Binding-site contacts:
Ligand atom PAJ contacts residue GLY112 of chain 12.A at 3.9 Å.
Ligand atom PAJ contacts residue LYS150 of chain 12.A at 3.8 Å.
Ligand atom PAJ contacts residue ARG143 of chain 12.A at 3.8 Å.
Ligand atom CAB contacts residue TRP105 of chain 12.A at 3.2 Å (hydrophobic).
Ligand atom OAC contacts residue ARG143 of chain 12.A at 3.1 Å (salt-bridge).
Ligand atom OAE contacts residue TYR190 of chain 3.A at 2.6 Å (h-bond).
Ligand atom CAF contacts residue ALA110 of chain 12.A at 3.5 Å (hydrophobic).
Ligand atom OAH contacts residue SER111 of chain 12.A at 2.8 Å (h-bond).
Ligand atom CAF contacts residue SER111 of chain 12.A at 3.9 Å.
Ligand atom CAA contacts residue SER111 of chain 12.A at 3.6 Å.
Ligand atom CAI contacts residue FNR1 of chain 1.C at 3.6 Å.
Ligand atom CAI contacts residue SER111 of chain 12.A at 3.6 Å.
Ligand atom PAJ contacts residue TYR190 of chain 3.A at 3.9 Å.
Ligand atom CAG contacts residue FNR1 of chain 1.C at 3.3 Å.
Ligand atom PAJ contacts residue SER111 of chain 12.A at 3.6 Å.
Ligand atom OAD contacts residue SER113 of chain 12.A at 3.9 Å.
Ligand atom CAF contacts residue FNR1 of chain 1.C at 3.3 Å.
Ligand atom OAD contacts residue ARG206 of chain 3.A at 3.3 Å (salt-bridge).
Ligand atom PAJ contacts residue GLU161 of chain 1.A at 3.8 Å.
Ligand atom OAC contacts residue LYS150 of chain 12.A at 3.8 Å.
Ligand atom OAE contacts residue ARG206 of chain 3.A at 2.9 Å (salt-bridge).
Ligand atom OAE contacts residue ARG160 of chain 1.A at 3.5 Å (salt-bridge).
Ligand atom OAD contacts residue GLY112 of chain 12.A at 2.7 Å (h-bond).
Ligand atom OAE contacts residue SER111 of chain 12.A at 4.0 Å.
Ligand atom PAJ contacts residue ARG206 of chain 3.A at 3.7 Å.
Ligand atom CAG contacts residue ARG143 of chain 12.A at 3.5 Å.
Ligand atom CAB contacts residue TRP221 of chain 3.A at 3.6 Å (hydrophobic).
Ligand atom OAD contacts residue SER111 of chain 12.A at 3.6 Å (h-bond).
Ligand atom OAC contacts residue GLU161 of chain 1.A at 2.6 Å (salt-bridge).
Ligand atom CAB contacts residue FNR1 of chain 1.C at 3.7 Å.
Ligand atom OAD contacts residue LYS150 of chain 12.A at 2.8 Å (salt-bridge).
Ligand atom CAA contacts residue TRP221 of chain 3.A at 3.7 Å (hydrophobic).
Ligand atom OAC contacts residue ARG160 of chain 1.A at 3.3 Å (salt-bridge).
Ligand atom CAA contacts residue TYR190 of chain 3.A at 3.8 Å (hydrophobic).
Ligand atom OAH contacts residue ARG143 of chain 12.A at 3.5 Å (salt-bridge).
Ligand atom CAG contacts residue SER111 of chain 12.A at 3.9 Å.
Ligand atom CAF contacts residue ARG143 of chain 12.A at 3.7 Å.
Ligand atom OAD contacts residue GLU161 of chain 1.A at 3.9 Å.
Ligand atom OAH contacts residue GLY112 of chain 12.A at 3.9 Å.
Ligand atom PAJ contacts residue ARG160 of chain 1.A at 4.0 Å.

Sequence of chain 12.A:
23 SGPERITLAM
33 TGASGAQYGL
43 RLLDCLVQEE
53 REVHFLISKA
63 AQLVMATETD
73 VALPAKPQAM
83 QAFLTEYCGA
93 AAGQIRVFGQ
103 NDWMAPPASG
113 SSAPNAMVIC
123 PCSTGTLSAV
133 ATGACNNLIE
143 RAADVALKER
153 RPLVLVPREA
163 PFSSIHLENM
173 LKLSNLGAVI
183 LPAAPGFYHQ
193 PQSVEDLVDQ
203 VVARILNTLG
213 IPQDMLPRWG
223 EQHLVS

The protein below binds the small molecule below.
Small molecule (SMILES): CC(C)=CCOP(=O)(O)O

Sequence of chain 1.A:
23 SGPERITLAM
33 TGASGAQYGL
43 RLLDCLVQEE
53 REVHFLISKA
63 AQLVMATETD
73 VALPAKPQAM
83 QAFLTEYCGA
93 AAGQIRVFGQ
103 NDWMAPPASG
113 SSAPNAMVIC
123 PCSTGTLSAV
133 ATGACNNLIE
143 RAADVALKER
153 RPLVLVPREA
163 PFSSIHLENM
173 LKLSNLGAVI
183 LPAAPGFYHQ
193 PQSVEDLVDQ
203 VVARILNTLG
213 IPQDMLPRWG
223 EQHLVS

Sequence of chain 3.A:
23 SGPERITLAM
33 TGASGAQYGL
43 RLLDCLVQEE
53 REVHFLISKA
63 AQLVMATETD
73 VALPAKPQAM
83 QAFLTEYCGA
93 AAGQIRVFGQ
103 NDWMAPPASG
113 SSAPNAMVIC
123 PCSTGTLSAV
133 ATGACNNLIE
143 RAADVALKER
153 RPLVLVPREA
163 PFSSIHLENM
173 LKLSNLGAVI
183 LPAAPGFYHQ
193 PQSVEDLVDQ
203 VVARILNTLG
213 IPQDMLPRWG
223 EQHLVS